Sequence of chain 2.B:
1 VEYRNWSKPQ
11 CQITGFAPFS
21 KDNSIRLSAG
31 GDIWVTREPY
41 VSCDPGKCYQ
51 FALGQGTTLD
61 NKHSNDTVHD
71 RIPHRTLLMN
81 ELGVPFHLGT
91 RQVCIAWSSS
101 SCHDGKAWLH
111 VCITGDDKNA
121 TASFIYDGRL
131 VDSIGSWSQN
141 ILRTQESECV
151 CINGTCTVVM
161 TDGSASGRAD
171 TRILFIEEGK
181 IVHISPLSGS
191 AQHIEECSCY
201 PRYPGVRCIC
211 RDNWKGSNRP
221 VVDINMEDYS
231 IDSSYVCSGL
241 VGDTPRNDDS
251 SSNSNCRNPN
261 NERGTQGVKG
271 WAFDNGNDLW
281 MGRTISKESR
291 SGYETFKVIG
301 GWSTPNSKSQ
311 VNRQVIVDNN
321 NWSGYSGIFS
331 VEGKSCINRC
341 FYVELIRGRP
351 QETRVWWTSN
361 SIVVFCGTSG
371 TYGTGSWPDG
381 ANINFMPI

A protein and the small-molecule ligand that binds it are described below.
Small molecule (SMILES): CC(=O)N[C@H]1[C@H](O[C@H]2[C@H](O)[C@@H](NC(C)=O)CO[C@@H]2CO)O[C@H](CO)[C@@H](O)[C@@H]1O

Binding-site contacts:
Ligand atom N2 contacts residue TRP356 of chain 2.B at 3.6 Å.
Ligand atom O7 contacts residue TRP356 of chain 2.B at 3.7 Å.
Ligand atom C2 contacts residue ASN65 of chain 2.B at 2.4 Å.
Ligand atom C4 contacts residue TRP356 of chain 2.B at 4.3 Å (hydrophobic).
Ligand atom C1 contacts residue ASN65 of chain 2.B at 1.4 Å.
Ligand atom C7 contacts residue ASN65 of chain 2.B at 3.5 Å.
Ligand atom O5 contacts residue TRP356 of chain 2.B at 4.4 Å.
Ligand atom C3 contacts residue TRP356 of chain 2.B at 3.8 Å (hydrophobic).
Ligand atom C5 contacts residue ASN65 of chain 2.B at 3.6 Å.
Ligand atom C1 contacts residue TRP356 of chain 2.B at 3.8 Å (hydrophobic).
Ligand atom C3 contacts residue ASN65 of chain 2.B at 3.7 Å.
Ligand atom N2 contacts residue ASN65 of chain 2.B at 2.8 Å (h-bond).
Ligand atom C4 contacts residue ASN65 of chain 2.B at 4.2 Å.
Ligand atom O4 contacts residue TRP356 of chain 2.B at 3.8 Å.
Ligand atom O5 contacts residue ASN65 of chain 2.B at 2.4 Å (h-bond).
Ligand atom C8 contacts residue TRP356 of chain 2.B at 3.7 Å (hydrophobic).
Ligand atom C7 contacts residue TRP356 of chain 2.B at 4.2 Å (hydrophobic).
Ligand atom C5 contacts residue TRP356 of chain 2.B at 4.0 Å (hydrophobic).
Ligand atom C2 contacts residue TRP356 of chain 2.B at 4.1 Å (hydrophobic).
Ligand atom O7 contacts residue ASN65 of chain 2.B at 3.9 Å.
Ligand atom C8 contacts residue ILE388 of chain 2.B at 3.7 Å (hydrophobic).
Ligand atom O3 contacts residue TRP356 of chain 2.B at 4.3 Å.